Binding-site contacts:
Ligand atom C1 contacts residue ASN655 of chain 1.A at 1.4 Å.
Ligand atom C5 contacts residue ASN655 of chain 1.A at 3.7 Å.
Ligand atom C8 contacts residue HIS653 of chain 1.A at 3.6 Å.
Ligand atom C7 contacts residue ASN655 of chain 1.A at 3.5 Å.
Ligand atom C3 contacts residue ASN655 of chain 1.A at 3.8 Å.
Ligand atom C2 contacts residue ASN655 of chain 1.A at 2.5 Å.
Ligand atom O5 contacts residue ASN655 of chain 1.A at 2.3 Å (h-bond).
Ligand atom C4 contacts residue ASN655 of chain 1.A at 4.2 Å.
Ligand atom O7 contacts residue ASN655 of chain 1.A at 3.5 Å (h-bond).
Ligand atom N2 contacts residue ASN655 of chain 1.A at 3.0 Å (h-bond).

This small molecule binds to this protein.
Small molecule (SMILES): CC(=O)N[C@@H]1[C@@H](O)[C@H](O)[C@@H](CO)O[C@H]1O

Sequence of chain 1.A:
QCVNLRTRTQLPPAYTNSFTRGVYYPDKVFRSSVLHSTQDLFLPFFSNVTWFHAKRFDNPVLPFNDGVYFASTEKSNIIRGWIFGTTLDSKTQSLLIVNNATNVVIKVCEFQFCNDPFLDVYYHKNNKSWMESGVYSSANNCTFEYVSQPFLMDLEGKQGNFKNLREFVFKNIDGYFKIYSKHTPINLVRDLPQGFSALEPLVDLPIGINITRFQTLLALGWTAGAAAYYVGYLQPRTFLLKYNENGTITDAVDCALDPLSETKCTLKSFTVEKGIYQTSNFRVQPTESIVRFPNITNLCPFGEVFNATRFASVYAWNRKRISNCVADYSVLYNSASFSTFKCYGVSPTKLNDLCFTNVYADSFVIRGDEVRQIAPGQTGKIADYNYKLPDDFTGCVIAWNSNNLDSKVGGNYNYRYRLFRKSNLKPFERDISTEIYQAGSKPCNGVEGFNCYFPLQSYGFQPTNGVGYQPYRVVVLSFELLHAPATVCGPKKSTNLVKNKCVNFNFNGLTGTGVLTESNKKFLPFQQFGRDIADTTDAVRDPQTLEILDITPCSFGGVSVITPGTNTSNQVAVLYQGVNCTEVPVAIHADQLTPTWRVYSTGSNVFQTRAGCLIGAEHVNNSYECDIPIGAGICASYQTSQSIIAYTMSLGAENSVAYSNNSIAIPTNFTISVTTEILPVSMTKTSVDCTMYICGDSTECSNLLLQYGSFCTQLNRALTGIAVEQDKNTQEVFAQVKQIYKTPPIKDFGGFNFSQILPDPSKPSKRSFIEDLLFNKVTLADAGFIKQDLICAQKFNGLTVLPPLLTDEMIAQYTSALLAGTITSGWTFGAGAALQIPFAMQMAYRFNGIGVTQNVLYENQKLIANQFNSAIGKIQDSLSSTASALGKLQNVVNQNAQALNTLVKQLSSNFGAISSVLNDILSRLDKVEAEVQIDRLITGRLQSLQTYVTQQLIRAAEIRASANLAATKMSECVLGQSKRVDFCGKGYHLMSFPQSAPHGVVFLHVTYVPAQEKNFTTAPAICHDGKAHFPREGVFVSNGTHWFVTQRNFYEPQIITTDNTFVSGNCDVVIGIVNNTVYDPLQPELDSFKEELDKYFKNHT